A protein and the small-molecule ligand that binds it are described below.
Small molecule (SMILES): Nc1ncnc2c1ncn2[C@@H]1O[C@H](CO[P](=O)(O)O[P](=O)(O)OC[C@H]2O[C@@H](O)[C@H](O)[C@@H]2O)[C@@H](O)[C@H]1O

Sequence of chain 1.B:
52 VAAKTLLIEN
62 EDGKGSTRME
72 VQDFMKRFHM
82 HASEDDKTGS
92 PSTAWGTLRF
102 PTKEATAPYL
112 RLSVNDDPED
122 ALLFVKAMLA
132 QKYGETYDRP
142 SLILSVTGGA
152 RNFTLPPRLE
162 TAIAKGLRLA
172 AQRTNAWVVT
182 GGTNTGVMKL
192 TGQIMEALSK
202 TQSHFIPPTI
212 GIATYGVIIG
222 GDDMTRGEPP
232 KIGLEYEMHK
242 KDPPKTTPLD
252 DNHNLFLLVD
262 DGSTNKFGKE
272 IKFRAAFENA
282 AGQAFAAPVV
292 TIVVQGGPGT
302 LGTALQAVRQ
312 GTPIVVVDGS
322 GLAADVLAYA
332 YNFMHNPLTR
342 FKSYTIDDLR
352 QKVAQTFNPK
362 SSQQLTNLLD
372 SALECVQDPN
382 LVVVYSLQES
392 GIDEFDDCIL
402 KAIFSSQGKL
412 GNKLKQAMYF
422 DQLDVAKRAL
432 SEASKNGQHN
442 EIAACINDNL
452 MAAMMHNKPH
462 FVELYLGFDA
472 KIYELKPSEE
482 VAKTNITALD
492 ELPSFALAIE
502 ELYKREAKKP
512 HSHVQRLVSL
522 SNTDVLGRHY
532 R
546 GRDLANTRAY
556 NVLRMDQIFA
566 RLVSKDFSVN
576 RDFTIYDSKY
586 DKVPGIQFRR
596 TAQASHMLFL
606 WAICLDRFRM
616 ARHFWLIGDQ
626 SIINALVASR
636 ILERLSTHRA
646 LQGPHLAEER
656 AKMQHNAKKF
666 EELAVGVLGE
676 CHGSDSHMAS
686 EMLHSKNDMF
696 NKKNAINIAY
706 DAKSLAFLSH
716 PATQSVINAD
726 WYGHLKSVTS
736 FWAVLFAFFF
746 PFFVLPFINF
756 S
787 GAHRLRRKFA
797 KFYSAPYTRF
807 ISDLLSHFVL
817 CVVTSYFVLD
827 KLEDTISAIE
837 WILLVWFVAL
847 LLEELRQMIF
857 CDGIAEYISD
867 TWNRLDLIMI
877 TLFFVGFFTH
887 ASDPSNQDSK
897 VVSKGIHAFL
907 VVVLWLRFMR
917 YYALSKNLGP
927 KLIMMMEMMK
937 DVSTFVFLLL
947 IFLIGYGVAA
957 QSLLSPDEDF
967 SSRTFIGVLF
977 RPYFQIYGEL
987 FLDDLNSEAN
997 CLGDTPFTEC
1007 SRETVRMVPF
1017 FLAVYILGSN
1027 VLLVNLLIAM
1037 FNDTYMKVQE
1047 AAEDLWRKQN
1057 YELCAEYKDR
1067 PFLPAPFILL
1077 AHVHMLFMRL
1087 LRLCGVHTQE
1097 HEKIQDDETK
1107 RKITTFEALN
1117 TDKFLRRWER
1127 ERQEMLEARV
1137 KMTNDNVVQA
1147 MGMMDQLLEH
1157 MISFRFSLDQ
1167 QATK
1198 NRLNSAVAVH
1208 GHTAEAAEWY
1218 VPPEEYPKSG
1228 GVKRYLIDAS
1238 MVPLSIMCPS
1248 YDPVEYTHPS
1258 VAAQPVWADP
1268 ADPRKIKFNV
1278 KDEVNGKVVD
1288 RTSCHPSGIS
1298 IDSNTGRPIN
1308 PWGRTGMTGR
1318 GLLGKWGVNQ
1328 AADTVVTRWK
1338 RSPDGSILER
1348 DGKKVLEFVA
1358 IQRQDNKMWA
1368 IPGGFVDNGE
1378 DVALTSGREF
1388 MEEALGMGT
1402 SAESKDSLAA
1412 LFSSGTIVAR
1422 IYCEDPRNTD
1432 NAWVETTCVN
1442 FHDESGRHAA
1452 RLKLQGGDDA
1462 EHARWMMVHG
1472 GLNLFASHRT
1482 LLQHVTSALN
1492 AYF

Binding-site contacts:
Ligand atom O1A contacts residue GLU1390 of chain 1.B at 2.8 Å (salt-bridge).
Ligand atom O5' contacts residue MG1 of chain 1.R at 3.0 Å.
Ligand atom O2B contacts residue MG1 of chain 1.Q at 2.1 Å.
Ligand atom O1A contacts residue GLY1370 of chain 1.B at 3.1 Å (h-bond).
Ligand atom O1A contacts residue MG1 of chain 1.Q at 3.0 Å.
Ligand atom N6 contacts residue ASN1326 of chain 1.B at 2.8 Å (h-bond).
Ligand atom O1D contacts residue VAL1435 of chain 1.B at 3.3 Å.
Ligand atom O2A contacts residue PHE1372 of chain 1.B at 3.1 Å (h-bond).
Ligand atom O1B contacts residue ARG1360 of chain 1.B at 3.2 Å (salt-bridge).
Ligand atom O1A contacts residue GLY1371 of chain 1.B at 3.6 Å.
Ligand atom O2B contacts residue GLU1390 of chain 1.B at 3.5 Å (salt-bridge).
Ligand atom O2B contacts residue ARG1360 of chain 1.B at 3.6 Å (salt-bridge).
Ligand atom C1D contacts residue ASP1426 of chain 1.B at 3.5 Å.
Ligand atom O1D contacts residue CYS1424 of chain 1.B at 3.3 Å (h-bond).
Ligand atom O1A contacts residue GLU1386 of chain 1.B at 3.1 Å (salt-bridge).
Ligand atom C2 contacts residue LEU1319 of chain 1.B at 3.6 Å (hydrophobic).
Ligand atom C5 contacts residue TRP1264 of chain 1.B at 3.6 Å (hydrophobic).
Ligand atom PA contacts residue MG1 of chain 1.R at 3.1 Å.
Ligand atom O2D contacts residue HIS1479 of chain 1.B at 3.0 Å (h-bond).
Ligand atom PA contacts residue MG1 of chain 1.S at 2.5 Å.
Ligand atom O3D contacts residue ASP1330 of chain 1.B at 2.8 Å (salt-bridge).
Ligand atom O1D contacts residue ASP1426 of chain 1.B at 2.7 Å (salt-bridge).
Ligand atom O2A contacts residue MG1 of chain 1.S at 2.9 Å.
Ligand atom O4D contacts residue ASP1426 of chain 1.B at 3.4 Å (salt-bridge).
Ligand atom C3D contacts residue ASP1330 of chain 1.B at 3.5 Å.
Ligand atom N1 contacts residue GLY1321 of chain 1.B at 3.2 Å (h-bond).
Ligand atom O5' contacts residue MG1 of chain 1.S at 2.3 Å.
Ligand atom O2B contacts residue GLY1370 of chain 1.B at 3.2 Å (h-bond).
Ligand atom O5D contacts residue GLY1370 of chain 1.B at 3.3 Å (h-bond).
Ligand atom O2A contacts residue GLY1371 of chain 1.B at 3.4 Å.
Ligand atom O2D contacts residue ASP1330 of chain 1.B at 2.8 Å (salt-bridge).
Ligand atom O1A contacts residue MG1 of chain 1.R at 2.1 Å.
Ligand atom O1B contacts residue ARG1428 of chain 1.B at 3.2 Å (salt-bridge).
Ligand atom O2' contacts residue TRP1264 of chain 1.B at 3.2 Å.
Ligand atom PB contacts residue MG1 of chain 1.Q at 3.4 Å.
Ligand atom O2B contacts residue ASP1460 of chain 1.B at 3.2 Å (salt-bridge).
Ligand atom O4D contacts residue ARG1428 of chain 1.B at 2.9 Å (salt-bridge).
Ligand atom O4D contacts residue PHE1476 of chain 1.B at 3.4 Å.
Ligand atom O5D contacts residue GLY1371 of chain 1.B at 3.5 Å.
Ligand atom O1A contacts residue MG1 of chain 1.S at 2.4 Å.